Sequence of chain 1.H:
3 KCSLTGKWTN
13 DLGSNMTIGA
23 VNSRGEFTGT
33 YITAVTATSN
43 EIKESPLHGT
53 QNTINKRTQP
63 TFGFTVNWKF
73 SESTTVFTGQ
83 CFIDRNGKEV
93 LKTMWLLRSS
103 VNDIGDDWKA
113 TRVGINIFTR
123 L

This small molecule binds to this protein.
Small molecule (SMILES): CC(=O)N1C(=O)N[C@@H]2[C@H](CCCCC(=O)O)SC[C@@H]21

Sequence of chain 1.F:
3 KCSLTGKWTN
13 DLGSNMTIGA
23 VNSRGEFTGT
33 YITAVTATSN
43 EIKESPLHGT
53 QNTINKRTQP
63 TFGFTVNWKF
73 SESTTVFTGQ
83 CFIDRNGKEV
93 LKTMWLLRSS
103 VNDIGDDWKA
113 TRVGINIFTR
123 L

Binding-site contacts:
Ligand atom C9 contacts residue TRP70 of chain 1.H at 3.6 Å (hydrophobic).
Ligand atom C18 contacts residue ASN118 of chain 1.H at 2.9 Å.
Ligand atom O19 contacts residue ILE117 of chain 1.H at 3.9 Å.
Ligand atom C7 contacts residue VAL37 of chain 1.H at 3.7 Å (hydrophobic).
Ligand atom C7 contacts residue THR35 of chain 1.H at 3.8 Å.
Ligand atom C10 contacts residue PHE72 of chain 1.H at 3.8 Å (hydrophobic).
Ligand atom C4 contacts residue VAL37 of chain 1.H at 3.7 Å (hydrophobic).
Ligand atom O11 contacts residue SER73 of chain 1.H at 3.0 Å (h-bond).
Ligand atom C18 contacts residue LEU14 of chain 1.H at 3.5 Å (hydrophobic).
Ligand atom O11 contacts residue SER75 of chain 1.H at 3.2 Å (h-bond).
Ligand atom O19 contacts residue ASN118 of chain 1.H at 2.9 Å (h-bond).
Ligand atom O3 contacts residue THR35 of chain 1.H at 3.7 Å.
Ligand atom C8 contacts residue TRP70 of chain 1.H at 3.5 Å (hydrophobic).
Ligand atom C7 contacts residue TRP70 of chain 1.H at 3.7 Å (hydrophobic).
Ligand atom C5 contacts residue TRP110 of chain 1.F at 3.6 Å (hydrophobic).
Ligand atom C3 contacts residue THR35 of chain 1.H at 3.6 Å.
Ligand atom S1 contacts residue THR77 of chain 1.H at 3.6 Å (h-bond).
Ligand atom C2 contacts residue TRP110 of chain 1.F at 3.6 Å (hydrophobic).
Ligand atom C4 contacts residue TRP110 of chain 1.F at 3.6 Å (hydrophobic).
Ligand atom C10 contacts residue SER73 of chain 1.H at 3.8 Å.
Ligand atom C10 contacts residue TRP70 of chain 1.H at 3.7 Å (hydrophobic).
Ligand atom O3 contacts residue SER16 of chain 1.H at 2.8 Å (h-bond).
Ligand atom C6 contacts residue TRP97 of chain 1.H at 3.7 Å (hydrophobic).
Ligand atom O3 contacts residue TYR33 of chain 1.H at 2.8 Å (h-bond).
Ligand atom O3 contacts residue ASN12 of chain 1.H at 3.2 Å (h-bond).
Ligand atom C9 contacts residue PHE72 of chain 1.H at 3.7 Å (hydrophobic).
Ligand atom C4 contacts residue THR35 of chain 1.H at 3.9 Å.
Ligand atom O12 contacts residue ALA39 of chain 1.H at 2.8 Å (h-bond).
Ligand atom C17 contacts residue ASN118 of chain 1.H at 2.8 Å.
Ligand atom C11 contacts residue SER73 of chain 1.H at 3.7 Å.
Ligand atom O12 contacts residue THR38 of chain 1.H at 3.1 Å (h-bond).
Ligand atom C3 contacts residue SER16 of chain 1.H at 3.7 Å.
Ligand atom O12 contacts residue THR40 of chain 1.H at 3.4 Å (h-bond).
Ligand atom N1 contacts residue ASN118 of chain 1.H at 3.5 Å (h-bond).
Ligand atom S1 contacts residue TRP70 of chain 1.H at 3.7 Å.
Ligand atom C3 contacts residue TYR33 of chain 1.H at 3.6 Å (hydrophobic).
Ligand atom O19 contacts residue TRP97 of chain 1.H at 3.3 Å (h-bond).
Ligand atom N2 contacts residue VAL37 of chain 1.H at 3.5 Å.
Ligand atom N2 contacts residue THR35 of chain 1.H at 2.8 Å (h-bond).
Ligand atom C18 contacts residue ASN12 of chain 1.H at 3.0 Å.